Sequence of chain 1.G:
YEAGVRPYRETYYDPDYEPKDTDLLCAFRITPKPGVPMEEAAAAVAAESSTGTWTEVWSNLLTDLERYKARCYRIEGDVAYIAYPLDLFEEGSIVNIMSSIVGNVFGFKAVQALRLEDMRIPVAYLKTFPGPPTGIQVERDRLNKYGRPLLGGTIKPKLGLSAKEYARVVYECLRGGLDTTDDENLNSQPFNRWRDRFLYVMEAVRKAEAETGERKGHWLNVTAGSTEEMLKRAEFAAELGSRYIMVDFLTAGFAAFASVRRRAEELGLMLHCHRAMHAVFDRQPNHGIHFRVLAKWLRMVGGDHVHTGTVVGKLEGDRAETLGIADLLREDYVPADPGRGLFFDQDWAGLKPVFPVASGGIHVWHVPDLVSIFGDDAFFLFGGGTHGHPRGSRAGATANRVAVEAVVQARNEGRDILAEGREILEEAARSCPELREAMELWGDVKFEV

Sequence of chain 1.H:
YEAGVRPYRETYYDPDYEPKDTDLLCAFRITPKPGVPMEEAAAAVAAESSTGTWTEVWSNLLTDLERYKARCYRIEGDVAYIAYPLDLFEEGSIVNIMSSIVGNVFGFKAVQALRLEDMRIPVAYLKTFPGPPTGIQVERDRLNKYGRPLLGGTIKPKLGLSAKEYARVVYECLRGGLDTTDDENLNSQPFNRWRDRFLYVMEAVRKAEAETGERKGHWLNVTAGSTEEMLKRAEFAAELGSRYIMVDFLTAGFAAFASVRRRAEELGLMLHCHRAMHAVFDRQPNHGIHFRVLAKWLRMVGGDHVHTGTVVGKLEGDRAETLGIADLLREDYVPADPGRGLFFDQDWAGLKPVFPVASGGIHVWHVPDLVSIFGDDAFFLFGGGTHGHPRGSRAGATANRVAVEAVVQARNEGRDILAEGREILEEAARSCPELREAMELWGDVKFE

Binding-site contacts:
Ligand atom C2 contacts residue MG1 of chain 1.X at 2.6 Å.
Ligand atom O1 contacts residue LYS161 of chain 1.H at 3.1 Å (salt-bridge).
Ligand atom O2 contacts residue KCX187 of chain 1.H at 3.1 Å (h-bond).
Ligand atom O2 contacts residue ASP189 of chain 1.H at 3.1 Å (salt-bridge).
Ligand atom O5P contacts residue SER365 of chain 1.H at 3.2 Å (h-bond).
Ligand atom O2 contacts residue LYS161 of chain 1.H at 2.8 Å (salt-bridge).
Ligand atom O3 contacts residue GLU190 of chain 1.H at 3.0 Å (salt-bridge).
Ligand atom O5 contacts residue LEU321 of chain 1.H at 3.4 Å.
Ligand atom O1P contacts residue TRP59 of chain 1.G at 3.5 Å.
Ligand atom O1P contacts residue GLY366 of chain 1.H at 3.3 Å.
Ligand atom O2P contacts residue LYS161 of chain 1.H at 3.2 Å.
Ligand atom O4P contacts residue ARG281 of chain 1.H at 2.7 Å (salt-bridge).
Ligand atom O7 contacts residue GLU190 of chain 1.H at 3.1 Å (salt-bridge).
Ligand atom O2P contacts residue THR58 of chain 1.G at 2.9 Å (h-bond).
Ligand atom O3 contacts residue MG1 of chain 1.X at 2.0 Å.
Ligand atom O5P contacts residue HIS313 of chain 1.H at 3.1 Å (h-bond).
Ligand atom O3 contacts residue HIS280 of chain 1.H at 3.0 Å (h-bond).
Ligand atom C contacts residue MG1 of chain 1.X at 2.7 Å.
Ligand atom O6P contacts residue ARG281 of chain 1.H at 3.2 Å (salt-bridge).
Ligand atom O6 contacts residue GLU53 of chain 1.G at 3.4 Å (salt-bridge).
Ligand atom O3P contacts residue GLY389 of chain 1.H at 2.8 Å (h-bond).
Ligand atom O2P contacts residue GLY390 of chain 1.H at 2.8 Å (h-bond).
Ligand atom O2P contacts residue GLY389 of chain 1.H at 3.4 Å.
Ligand atom C contacts residue ASN109 of chain 1.G at 3.5 Å.
Ligand atom O1P contacts residue GLY367 of chain 1.H at 2.9 Å (h-bond).
Ligand atom O4 contacts residue SER365 of chain 1.H at 3.2 Å (h-bond).
Ligand atom O7 contacts residue ASP189 of chain 1.H at 3.3 Å (salt-bridge).
Ligand atom O4 contacts residue GLY366 of chain 1.H at 3.4 Å.
Ligand atom O7 contacts residue ASN109 of chain 1.G at 2.8 Å (h-bond).
Ligand atom C3 contacts residue MG1 of chain 1.X at 2.8 Å.
Ligand atom O6 contacts residue LYS320 of chain 1.H at 3.1 Å (salt-bridge).
Ligand atom C3 contacts residue KCX187 of chain 1.H at 3.0 Å.
Ligand atom O3 contacts residue KCX187 of chain 1.H at 2.5 Å (h-bond).
Ligand atom O7 contacts residue MG1 of chain 1.X at 2.1 Å.
Ligand atom O1P contacts residue LYS320 of chain 1.H at 3.0 Å (salt-bridge).
Ligand atom O4 contacts residue LEU321 of chain 1.H at 3.5 Å.
Ligand atom O6P contacts residue HIS313 of chain 1.H at 3.4 Å (h-bond).
Ligand atom O7 contacts residue LYS163 of chain 1.H at 2.9 Å (salt-bridge).
Ligand atom O2 contacts residue THR159 of chain 1.H at 3.1 Å (h-bond).
Ligand atom O2 contacts residue MG1 of chain 1.X at 2.1 Å.

This small molecule binds to this protein.
Small molecule (SMILES): O=C(O)[C@@](O)(COP(=O)(O)O)[C@H](O)[C@H](O)COP(=O)(O)O